Sequence of chain 1.F:
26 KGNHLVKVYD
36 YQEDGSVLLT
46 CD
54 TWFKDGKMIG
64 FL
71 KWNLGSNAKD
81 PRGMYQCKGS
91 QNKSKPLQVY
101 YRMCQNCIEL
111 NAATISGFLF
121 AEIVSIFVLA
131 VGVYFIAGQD

Sequence of chain 1.B:
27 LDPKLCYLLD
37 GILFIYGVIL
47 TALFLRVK

Sequence of chain 1.H:
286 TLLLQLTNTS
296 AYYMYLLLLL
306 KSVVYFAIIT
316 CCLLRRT

This small molecule binds to this protein.
Small molecule (SMILES): CC(C)CCC[C@@H](C)[C@H]1CC[C@H]2[C@@H]3CC=C4C[C@@H](O)CC[C@]4(C)[C@H]3CC[C@]12C

Sequence of chain 1.G:
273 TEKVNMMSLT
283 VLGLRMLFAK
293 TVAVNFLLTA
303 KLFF

Binding-site contacts:
Ligand atom C23 contacts residue VAL128 of chain 1.F at 3.9 Å (hydrophobic).
Ligand atom C2 contacts residue PHE305 of chain 1.G at 3.8 Å (hydrophobic).
Ligand atom C4 contacts residue ARG52 of chain 1.B at 3.9 Å.
Ligand atom C27 contacts residue ASN297 of chain 1.G at 4.5 Å.
Ligand atom C6 contacts residue ALA48 of chain 1.B at 4.1 Å (hydrophobic).
Ligand atom C27 contacts residue LEU129 of chain 1.F at 4.0 Å (hydrophobic).
Ligand atom C27 contacts residue TYR310 of chain 1.H at 3.8 Å (hydrophobic).
Ligand atom C19 contacts residue LEU51 of chain 1.B at 3.8 Å (hydrophobic).
Ligand atom C22 contacts residue PHE298 of chain 1.G at 4.0 Å (hydrophobic).
Ligand atom C26 contacts residue VAL294 of chain 1.G at 3.7 Å (hydrophobic).
Ligand atom C20 contacts residue THR301 of chain 1.G at 4.0 Å.
Ligand atom C24 contacts residue VAL128 of chain 1.F at 3.5 Å (hydrophobic).
Ligand atom C1 contacts residue PHE305 of chain 1.G at 3.6 Å (hydrophobic).
Ligand atom C18 contacts residue PHE298 of chain 1.G at 3.4 Å (hydrophobic).
Ligand atom C21 contacts residue TYR310 of chain 1.H at 3.2 Å (hydrophobic).
Ligand atom C21 contacts residue THR301 of chain 1.G at 3.6 Å.
Ligand atom C4 contacts residue LEU51 of chain 1.B at 4.5 Å (hydrophobic).
Ligand atom C12 contacts residue THR301 of chain 1.G at 3.8 Å.
Ligand atom C21 contacts residue GLY132 of chain 1.F at 3.4 Å.
Ligand atom C11 contacts residue PHE305 of chain 1.G at 4.4 Å (hydrophobic).
Ligand atom C8 contacts residue ALA48 of chain 1.B at 4.2 Å (hydrophobic).
Ligand atom C7 contacts residue ALA48 of chain 1.B at 3.7 Å (hydrophobic).
Ligand atom C15 contacts residue ALA48 of chain 1.B at 3.6 Å (hydrophobic).
Ligand atom C14 contacts residue ALA48 of chain 1.B at 4.4 Å (hydrophobic).